Binding-site contacts:
Ligand atom C7 contacts residue TRP82 of chain 1.D at 3.7 Å (hydrophobic).
Ligand atom C5 contacts residue ASN23 of chain 1.D at 3.6 Å.
Ligand atom C3 contacts residue TYR138 of chain 1.D at 4.2 Å (hydrophobic).
Ligand atom C3 contacts residue ASN23 of chain 1.D at 3.8 Å.
Ligand atom C1 contacts residue TYR138 of chain 1.D at 4.0 Å (hydrophobic).
Ligand atom C7 contacts residue ALA137 of chain 1.D at 4.1 Å (hydrophobic).
Ligand atom O7 contacts residue TRP82 of chain 1.D at 2.8 Å (h-bond).
Ligand atom C4 contacts residue ASN23 of chain 1.D at 4.2 Å.
Ligand atom C8 contacts residue TYR146 of chain 1.D at 3.6 Å (hydrophobic).
Ligand atom C5 contacts residue ALA137 of chain 1.D at 4.3 Å (hydrophobic).
Ligand atom C8 contacts residue CYS22 of chain 1.D at 4.2 Å (hydrophobic).
Ligand atom O7 contacts residue TYR138 of chain 1.D at 3.5 Å.
Ligand atom O5 contacts residue ASN23 of chain 1.D at 2.3 Å (h-bond).
Ligand atom C2 contacts residue TYR138 of chain 1.D at 3.9 Å (hydrophobic).
Ligand atom C2 contacts residue ASN23 of chain 1.D at 2.5 Å.
Ligand atom C5 contacts residue TRP82 of chain 1.D at 4.1 Å (hydrophobic).
Ligand atom O3 contacts residue TYR138 of chain 1.D at 3.8 Å.
Ligand atom C4 contacts residue TYR138 of chain 1.D at 3.8 Å (hydrophobic).
Ligand atom O6 contacts residue TYR138 of chain 1.D at 4.0 Å.
Ligand atom C6 contacts residue TYR138 of chain 1.D at 4.0 Å (hydrophobic).
Ligand atom C2 contacts residue ALA137 of chain 1.D at 3.6 Å (hydrophobic).
Ligand atom C1 contacts residue ASN23 of chain 1.D at 1.4 Å.
Ligand atom C6 contacts residue TRP82 of chain 1.D at 4.2 Å (hydrophobic).
Ligand atom O6 contacts residue TRP82 of chain 1.D at 3.6 Å.
Ligand atom C8 contacts residue ALA137 of chain 1.D at 4.1 Å (hydrophobic).
Ligand atom C8 contacts residue TRP82 of chain 1.D at 3.8 Å (hydrophobic).
Ligand atom C7 contacts residue TYR146 of chain 1.D at 4.0 Å (hydrophobic).
Ligand atom O3 contacts residue TYR146 of chain 1.D at 3.8 Å.
Ligand atom C7 contacts residue ASN23 of chain 1.D at 3.6 Å.
Ligand atom N2 contacts residue ASN23 of chain 1.D at 2.9 Å (h-bond).
Ligand atom O4 contacts residue TYR138 of chain 1.D at 3.6 Å.
Ligand atom C1 contacts residue ALA137 of chain 1.D at 3.4 Å (hydrophobic).
Ligand atom C3 contacts residue TYR146 of chain 1.D at 4.1 Å (hydrophobic).
Ligand atom N2 contacts residue TYR146 of chain 1.D at 3.7 Å.
Ligand atom C5 contacts residue TYR138 of chain 1.D at 4.0 Å (hydrophobic).
Ligand atom C3 contacts residue ALA137 of chain 1.D at 3.5 Å (hydrophobic).
Ligand atom O5 contacts residue TYR138 of chain 1.D at 3.5 Å.
Ligand atom N2 contacts residue ALA137 of chain 1.D at 3.0 Å (h-bond).
Ligand atom C1 contacts residue TYR138 of chain 1.D at 3.8 Å (hydrophobic).
Ligand atom O7 contacts residue ASN23 of chain 1.D at 4.2 Å.

The small molecule below binds the protein below.
Small molecule (SMILES): CC(=O)N[C@H]1[C@H](O[C@H]2[C@H](O)[C@@H](NC(C)=O)CO[C@@H]2CO)O[C@H](CO)[C@@H](O[C@@H]2O[C@H](CO[C@H]3O[C@H](CO)[C@@H](O)[C@H](O)[C@@H]3O)[C@@H](O)[C@H](O[C@H]3O[C@H](CO)[C@@H](O)[C@H](O)[C@@H]3O)[C@@H]2O)[C@@H]1O

Sequence of chain 1.D:
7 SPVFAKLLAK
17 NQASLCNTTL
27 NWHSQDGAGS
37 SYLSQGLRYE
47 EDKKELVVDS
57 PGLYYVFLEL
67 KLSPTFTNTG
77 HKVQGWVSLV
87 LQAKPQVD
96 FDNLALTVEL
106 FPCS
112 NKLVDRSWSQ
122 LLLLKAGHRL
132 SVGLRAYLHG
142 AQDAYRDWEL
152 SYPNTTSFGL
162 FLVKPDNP